The protein below binds the small molecule below.
Small molecule (SMILES): CN1CCC[C@H]1CCn1cc(C2=C(c3c[nH]c4ccccc34)C(=O)NC2=O)c2ccccc21

Binding-site contacts:
Ligand atom C5 contacts residue THR179 of chain 1.B at 3.5 Å.
Ligand atom C1 contacts residue THR179 of chain 1.B at 3.1 Å.
Ligand atom C21 contacts residue LEU169 of chain 1.B at 3.3 Å (hydrophobic).
Ligand atom C31 contacts residue GLU166 of chain 1.B at 3.1 Å.
Ligand atom C24 contacts residue GLU166 of chain 1.B at 3.5 Å.
Ligand atom C23 contacts residue THR179 of chain 1.B at 3.5 Å.
Ligand atom C22 contacts residue LEU169 of chain 1.B at 3.8 Å (hydrophobic).
Ligand atom N19 contacts residue LEU169 of chain 1.B at 3.7 Å.
Ligand atom C3 contacts residue ASP180 of chain 1.B at 3.7 Å.
Ligand atom O33 contacts residue LEU116 of chain 1.B at 3.5 Å.
Ligand atom N19 contacts residue SER117 of chain 1.B at 2.9 Å (h-bond).
Ligand atom O32 contacts residue SER117 of chain 1.B at 3.8 Å.
Ligand atom O33 contacts residue THR179 of chain 1.B at 3.0 Å (h-bond).
Ligand atom C10 contacts residue LEU45 of chain 1.B at 3.7 Å (hydrophobic).
Ligand atom C29 contacts residue GLU47 of chain 1.B at 3.7 Å.
Ligand atom C18 contacts residue ALA119 of chain 1.B at 3.8 Å (hydrophobic).
Ligand atom C2 contacts residue THR179 of chain 1.B at 3.5 Å.
Ligand atom C4 contacts residue ASP180 of chain 1.B at 3.8 Å.
Ligand atom C18 contacts residue LEU169 of chain 1.B at 3.6 Å (hydrophobic).
Ligand atom N6 contacts residue THR179 of chain 1.B at 3.6 Å.
Ligand atom C17 contacts residue LEU169 of chain 1.B at 3.4 Å (hydrophobic).
Ligand atom C29 contacts residue GLY48 of chain 1.B at 3.5 Å.
Ligand atom C22 contacts residue THR179 of chain 1.B at 3.7 Å.
Ligand atom O33 contacts residue VAL100 of chain 1.B at 3.6 Å.
Ligand atom N19 contacts residue ALA66 of chain 1.B at 3.4 Å.
Ligand atom C11 contacts residue LEU45 of chain 1.B at 3.2 Å (hydrophobic).
Ligand atom O32 contacts residue ALA119 of chain 1.B at 2.9 Å (h-bond).
Ligand atom C8 contacts residue ALA119 of chain 1.B at 3.8 Å (hydrophobic).
Ligand atom O32 contacts residue TYR118 of chain 1.B at 3.3 Å.
Ligand atom C12 contacts residue LEU45 of chain 1.B at 3.0 Å (hydrophobic).
Ligand atom C18 contacts residue SER117 of chain 1.B at 3.8 Å.
Ligand atom C7 contacts residue THR179 of chain 1.B at 3.8 Å.
Ligand atom O32 contacts residue ALA66 of chain 1.B at 3.5 Å.
Ligand atom C12 contacts residue GLY46 of chain 1.B at 3.5 Å.
Ligand atom C13 contacts residue LEU45 of chain 1.B at 3.8 Å (hydrophobic).
Ligand atom C3 contacts residue LYS68 of chain 1.B at 3.6 Å.
Ligand atom C18 contacts residue ALA66 of chain 1.B at 3.5 Å (hydrophobic).
Ligand atom C1 contacts residue LEU116 of chain 1.B at 3.8 Å (hydrophobic).
Ligand atom C13 contacts residue GLY46 of chain 1.B at 3.7 Å.
Ligand atom C20 contacts residue LEU169 of chain 1.B at 3.4 Å (hydrophobic).

Sequence of chain 1.B:
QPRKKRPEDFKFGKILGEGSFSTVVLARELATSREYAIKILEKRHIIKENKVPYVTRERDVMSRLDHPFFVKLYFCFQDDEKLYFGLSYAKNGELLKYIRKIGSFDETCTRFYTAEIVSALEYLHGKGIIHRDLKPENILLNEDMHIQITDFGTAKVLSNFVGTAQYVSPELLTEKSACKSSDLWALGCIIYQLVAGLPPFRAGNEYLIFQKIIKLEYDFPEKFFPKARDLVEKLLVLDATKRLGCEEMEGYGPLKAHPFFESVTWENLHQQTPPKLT